Binding-site contacts:
Ligand atom N2 contacts residue ASN616 of chain 1.A at 2.9 Å (h-bond).
Ligand atom C4 contacts residue ASN616 of chain 1.A at 4.2 Å.
Ligand atom O7 contacts residue ASN616 of chain 1.A at 3.7 Å.
Ligand atom C1 contacts residue ASN616 of chain 1.A at 1.4 Å.
Ligand atom O5 contacts residue ASN616 of chain 1.A at 2.4 Å (h-bond).
Ligand atom C5 contacts residue ASN616 of chain 1.A at 3.7 Å.
Ligand atom C7 contacts residue ASN616 of chain 1.A at 3.5 Å.
Ligand atom C3 contacts residue ASN616 of chain 1.A at 3.8 Å.
Ligand atom C2 contacts residue ASN616 of chain 1.A at 2.5 Å.

Sequence of chain 1.A:
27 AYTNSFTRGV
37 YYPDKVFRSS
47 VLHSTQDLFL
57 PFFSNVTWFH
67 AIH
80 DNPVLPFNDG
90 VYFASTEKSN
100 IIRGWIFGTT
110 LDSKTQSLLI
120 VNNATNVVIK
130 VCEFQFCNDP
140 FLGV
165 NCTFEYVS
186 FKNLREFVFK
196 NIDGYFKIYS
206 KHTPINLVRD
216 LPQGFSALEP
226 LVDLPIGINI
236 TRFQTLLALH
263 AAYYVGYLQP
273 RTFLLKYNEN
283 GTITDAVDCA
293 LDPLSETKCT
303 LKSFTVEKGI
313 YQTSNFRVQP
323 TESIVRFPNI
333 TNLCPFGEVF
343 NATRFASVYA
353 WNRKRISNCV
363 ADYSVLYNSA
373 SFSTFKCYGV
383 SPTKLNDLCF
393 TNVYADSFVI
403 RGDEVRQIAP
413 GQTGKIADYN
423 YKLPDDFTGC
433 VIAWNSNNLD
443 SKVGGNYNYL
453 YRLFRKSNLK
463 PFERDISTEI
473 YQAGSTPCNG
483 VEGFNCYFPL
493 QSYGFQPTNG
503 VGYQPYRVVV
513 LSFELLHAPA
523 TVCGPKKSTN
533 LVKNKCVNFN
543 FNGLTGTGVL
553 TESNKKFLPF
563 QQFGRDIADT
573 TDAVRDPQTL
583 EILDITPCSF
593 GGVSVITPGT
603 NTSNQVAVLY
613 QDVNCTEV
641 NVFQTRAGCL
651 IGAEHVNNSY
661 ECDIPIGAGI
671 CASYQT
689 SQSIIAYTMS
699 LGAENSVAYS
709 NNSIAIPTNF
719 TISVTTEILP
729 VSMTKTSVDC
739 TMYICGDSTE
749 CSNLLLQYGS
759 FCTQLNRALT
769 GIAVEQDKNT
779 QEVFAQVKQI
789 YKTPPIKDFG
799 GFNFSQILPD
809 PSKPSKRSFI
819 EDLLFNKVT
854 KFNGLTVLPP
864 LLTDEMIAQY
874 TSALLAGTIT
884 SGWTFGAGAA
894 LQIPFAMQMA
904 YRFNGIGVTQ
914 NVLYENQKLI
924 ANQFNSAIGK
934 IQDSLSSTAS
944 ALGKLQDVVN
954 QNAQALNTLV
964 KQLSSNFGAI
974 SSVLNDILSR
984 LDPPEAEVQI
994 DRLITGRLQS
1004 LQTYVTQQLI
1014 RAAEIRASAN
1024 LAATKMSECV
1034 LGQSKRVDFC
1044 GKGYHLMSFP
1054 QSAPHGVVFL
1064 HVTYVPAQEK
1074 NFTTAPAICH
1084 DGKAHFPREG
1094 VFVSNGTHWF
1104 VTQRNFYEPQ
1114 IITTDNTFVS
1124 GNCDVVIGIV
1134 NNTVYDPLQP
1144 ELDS

This protein binds this small molecule.
Small molecule (SMILES): CC(=O)N[C@@H]1[C@@H](O)[C@H](O)[C@@H](CO)O[C@H]1O